The protein below binds the small molecule below.
Small molecule (SMILES): CC(=O)N[C@H]1[C@H](O[C@H]2[C@H](O)[C@@H](NC(C)=O)CO[C@@H]2CO)O[C@H](CO)[C@@H](O)[C@@H]1O

Binding-site contacts:
Ligand atom N2 contacts residue ILE361 of chain 1.B at 4.1 Å.
Ligand atom C5 contacts residue ASN65 of chain 1.B at 3.6 Å.
Ligand atom C4 contacts residue ASN65 of chain 1.B at 4.2 Å.
Ligand atom C8 contacts residue ILE361 of chain 1.B at 3.8 Å (hydrophobic).
Ligand atom C7 contacts residue ASN65 of chain 1.B at 3.1 Å.
Ligand atom C3 contacts residue ASN65 of chain 1.B at 3.7 Å.
Ligand atom O5 contacts residue ASN65 of chain 1.B at 2.3 Å (h-bond).
Ligand atom C8 contacts residue ILE392 of chain 1.B at 3.9 Å (hydrophobic).
Ligand atom C7 contacts residue ILE361 of chain 1.B at 4.0 Å (hydrophobic).
Ligand atom O7 contacts residue ASN65 of chain 1.B at 3.1 Å (h-bond).
Ligand atom N2 contacts residue ASN65 of chain 1.B at 2.8 Å (h-bond).
Ligand atom O7 contacts residue LYS62 of chain 1.B at 4.1 Å.
Ligand atom C8 contacts residue LYS62 of chain 1.B at 4.4 Å.
Ligand atom C2 contacts residue ASN65 of chain 1.B at 2.3 Å.
Ligand atom C1 contacts residue ASN65 of chain 1.B at 1.4 Å.
Ligand atom C8 contacts residue ASN65 of chain 1.B at 4.4 Å.

Sequence of chain 1.B:
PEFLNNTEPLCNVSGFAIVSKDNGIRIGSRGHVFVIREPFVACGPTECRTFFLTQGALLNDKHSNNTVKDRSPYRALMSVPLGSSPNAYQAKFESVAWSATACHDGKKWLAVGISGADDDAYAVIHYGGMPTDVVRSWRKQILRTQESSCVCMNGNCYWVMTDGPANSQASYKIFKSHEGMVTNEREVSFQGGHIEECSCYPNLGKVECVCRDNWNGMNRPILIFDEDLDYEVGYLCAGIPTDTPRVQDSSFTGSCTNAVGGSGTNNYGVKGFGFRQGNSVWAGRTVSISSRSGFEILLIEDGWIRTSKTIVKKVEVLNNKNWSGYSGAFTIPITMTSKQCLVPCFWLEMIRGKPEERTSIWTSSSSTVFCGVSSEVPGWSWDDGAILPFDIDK